Sequence of chain 1.A:
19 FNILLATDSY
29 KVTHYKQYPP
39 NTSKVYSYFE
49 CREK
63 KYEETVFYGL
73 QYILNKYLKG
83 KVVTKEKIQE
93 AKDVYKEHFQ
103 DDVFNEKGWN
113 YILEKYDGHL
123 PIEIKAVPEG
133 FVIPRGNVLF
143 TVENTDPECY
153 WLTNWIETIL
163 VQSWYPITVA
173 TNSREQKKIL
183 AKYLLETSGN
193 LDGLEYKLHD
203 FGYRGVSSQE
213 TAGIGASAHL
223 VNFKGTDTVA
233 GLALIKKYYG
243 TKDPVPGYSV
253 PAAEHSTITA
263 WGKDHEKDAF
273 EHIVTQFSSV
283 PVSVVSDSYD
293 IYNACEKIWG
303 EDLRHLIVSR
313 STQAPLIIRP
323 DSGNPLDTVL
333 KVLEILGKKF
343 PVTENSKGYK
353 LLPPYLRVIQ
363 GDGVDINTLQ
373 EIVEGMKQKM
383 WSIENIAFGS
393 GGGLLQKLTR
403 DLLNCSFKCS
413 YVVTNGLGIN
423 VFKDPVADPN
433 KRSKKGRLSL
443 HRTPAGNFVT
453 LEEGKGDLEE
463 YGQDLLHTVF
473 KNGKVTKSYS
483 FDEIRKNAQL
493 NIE

Binding-site contacts:
Ligand atom C20 contacts residue PHE203 of chain 1.B at 3.6 Å (hydrophobic).
Ligand atom C30 contacts residue PHE203 of chain 1.B at 3.3 Å (hydrophobic).
Ligand atom C16 contacts residue PRO283 of chain 1.B at 3.6 Å (hydrophobic).
Ligand atom N27 contacts residue ARG206 of chain 1.B at 2.9 Å (salt-bridge).
Ligand atom C29 contacts residue ASP229 of chain 1.B at 3.6 Å.
Ligand atom C1 contacts residue ALA389 of chain 1.B at 3.7 Å (hydrophobic).
Ligand atom C23 contacts residue PHE203 of chain 1.B at 3.7 Å (hydrophobic).
Ligand atom O18 contacts residue VAL252 of chain 1.B at 3.7 Å.
Ligand atom C7 contacts residue HIS201 of chain 1.B at 3.2 Å.
Ligand atom C28 contacts residue ASP26 of chain 1.A at 3.7 Å.
Ligand atom C25 contacts residue PHE203 of chain 1.B at 3.6 Å (hydrophobic).
Ligand atom C28 contacts residue PHE203 of chain 1.B at 3.5 Å (hydrophobic).
Ligand atom C28 contacts residue ARG206 of chain 1.B at 3.0 Å.
Ligand atom C4 contacts residue VAL252 of chain 1.B at 3.6 Å (hydrophobic).
Ligand atom C4 contacts residue SER285 of chain 1.B at 3.5 Å.
Ligand atom N27 contacts residue PHE203 of chain 1.B at 3.7 Å.
Ligand atom C5 contacts residue VAL252 of chain 1.B at 3.6 Å (hydrophobic).
Ligand atom C20 contacts residue SER285 of chain 1.B at 3.8 Å.
Ligand atom C7 contacts residue ILE361 of chain 1.B at 3.7 Å (hydrophobic).
Ligand atom C14 contacts residue VAL252 of chain 1.B at 3.8 Å (hydrophobic).
Ligand atom O22 contacts residue SER285 of chain 1.B at 3.3 Å (h-bond).
Ligand atom C30 contacts residue ASP229 of chain 1.B at 3.4 Å.
Ligand atom C24 contacts residue TYR28 of chain 1.A at 3.7 Å (hydrophobic).
Ligand atom O22 contacts residue PHE203 of chain 1.B at 3.4 Å.
Ligand atom C4 contacts residue ILE361 of chain 1.B at 3.7 Å (hydrophobic).
Ligand atom C3 contacts residue ILE319 of chain 1.B at 3.7 Å (hydrophobic).
Ligand atom C6 contacts residue HIS201 of chain 1.B at 3.4 Å.
Ligand atom C23 contacts residue ARG321 of chain 1.B at 3.5 Å.
Ligand atom C26 contacts residue PHE203 of chain 1.B at 3.8 Å (hydrophobic).
Ligand atom C24 contacts residue ALA254 of chain 1.B at 3.6 Å (hydrophobic).
Ligand atom C15 contacts residue PRO283 of chain 1.B at 3.5 Å (hydrophobic).
Ligand atom C3 contacts residue ILE361 of chain 1.B at 3.5 Å (hydrophobic).
Ligand atom C29 contacts residue PHE203 of chain 1.B at 3.6 Å (hydrophobic).
Ligand atom C21 contacts residue ALA254 of chain 1.B at 3.6 Å (hydrophobic).
Ligand atom C29 contacts residue TYR28 of chain 1.A at 3.5 Å (hydrophobic).
Ligand atom C26 contacts residue ARG206 of chain 1.B at 3.7 Å.
Ligand atom C24 contacts residue ARG321 of chain 1.B at 3.3 Å.
Ligand atom C30 contacts residue TYR28 of chain 1.A at 3.4 Å (hydrophobic).
Ligand atom C2 contacts residue ILE361 of chain 1.B at 3.5 Å (hydrophobic).
Ligand atom C29 contacts residue ASP26 of chain 1.A at 3.7 Å.

The small molecule below binds the protein below.
Small molecule (SMILES): O=C(Nc1ccc(CN2C(=O)c3ccccc3C2=O)cc1)[C@H]1C[C@@H]1c1cccnc1

Sequence of chain 1.B:
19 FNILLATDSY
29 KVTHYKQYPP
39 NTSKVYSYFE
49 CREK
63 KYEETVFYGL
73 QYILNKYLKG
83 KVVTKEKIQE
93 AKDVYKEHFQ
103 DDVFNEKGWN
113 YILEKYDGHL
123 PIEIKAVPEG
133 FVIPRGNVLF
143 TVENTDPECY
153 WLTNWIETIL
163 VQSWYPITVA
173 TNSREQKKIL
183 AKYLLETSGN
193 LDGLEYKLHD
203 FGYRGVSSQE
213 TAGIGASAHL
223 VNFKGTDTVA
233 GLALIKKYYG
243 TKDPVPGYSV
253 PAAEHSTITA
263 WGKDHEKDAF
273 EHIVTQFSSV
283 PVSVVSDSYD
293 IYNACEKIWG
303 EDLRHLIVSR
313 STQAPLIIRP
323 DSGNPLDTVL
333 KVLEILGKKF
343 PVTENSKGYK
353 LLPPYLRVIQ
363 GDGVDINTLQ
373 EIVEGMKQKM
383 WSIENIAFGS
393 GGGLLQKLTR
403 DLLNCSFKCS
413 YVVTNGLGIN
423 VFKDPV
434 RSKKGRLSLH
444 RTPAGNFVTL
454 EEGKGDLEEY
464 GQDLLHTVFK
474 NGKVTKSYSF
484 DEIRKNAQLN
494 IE